Binding-site contacts:
Ligand atom O1 contacts residue THR61 of chain 1.B at 4.1 Å.
Ligand atom C25 contacts residue LEU146 of chain 1.A at 4.4 Å (hydrophobic).
Ligand atom C1 contacts residue GLY59 of chain 1.B at 4.3 Å.
Ligand atom C26 contacts residue TYR58 of chain 1.B at 3.3 Å (hydrophobic).
Ligand atom C26 contacts residue LEU146 of chain 1.A at 4.3 Å (hydrophobic).
Ligand atom C12 contacts residue TYR150 of chain 1.A at 3.9 Å (hydrophobic).
Ligand atom C2 contacts residue THR61 of chain 1.B at 4.4 Å.
Ligand atom C2 contacts residue GLY59 of chain 1.B at 4.3 Å.
Ligand atom C3 contacts residue GLY59 of chain 1.B at 4.2 Å.
Ligand atom C1 contacts residue TYR60 of chain 1.B at 3.9 Å (hydrophobic).
Ligand atom C2 contacts residue TYR60 of chain 1.B at 4.3 Å (hydrophobic).
Ligand atom C21 contacts residue TYR150 of chain 1.A at 3.9 Å (hydrophobic).

This protein binds this small molecule.
Small molecule (SMILES): CC(C)CCC[C@@H](C)[C@H]1CC[C@H]2[C@@H]3CC=C4C[C@@H](O)CC[C@]4(C)[C@H]3CC[C@]12C

Sequence of chain 1.A:
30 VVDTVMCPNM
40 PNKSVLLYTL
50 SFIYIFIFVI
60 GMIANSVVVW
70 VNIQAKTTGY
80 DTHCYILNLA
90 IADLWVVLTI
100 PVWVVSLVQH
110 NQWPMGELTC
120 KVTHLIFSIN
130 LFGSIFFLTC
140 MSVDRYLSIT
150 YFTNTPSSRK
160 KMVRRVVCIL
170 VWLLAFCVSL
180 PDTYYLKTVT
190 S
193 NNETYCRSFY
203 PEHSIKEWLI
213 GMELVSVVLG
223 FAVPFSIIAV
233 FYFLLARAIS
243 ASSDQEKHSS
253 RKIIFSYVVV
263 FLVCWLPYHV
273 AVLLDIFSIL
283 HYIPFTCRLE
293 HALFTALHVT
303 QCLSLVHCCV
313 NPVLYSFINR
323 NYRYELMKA

Sequence of chain 1.B:
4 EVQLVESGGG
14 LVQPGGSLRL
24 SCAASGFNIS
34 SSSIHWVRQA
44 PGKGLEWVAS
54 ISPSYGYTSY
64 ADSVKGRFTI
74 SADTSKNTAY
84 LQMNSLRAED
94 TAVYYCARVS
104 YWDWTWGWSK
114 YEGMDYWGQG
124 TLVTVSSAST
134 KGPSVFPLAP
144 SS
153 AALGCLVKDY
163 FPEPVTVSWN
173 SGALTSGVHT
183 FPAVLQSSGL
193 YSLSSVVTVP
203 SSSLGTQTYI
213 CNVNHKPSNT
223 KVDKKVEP